Sequence of chain 1.C:
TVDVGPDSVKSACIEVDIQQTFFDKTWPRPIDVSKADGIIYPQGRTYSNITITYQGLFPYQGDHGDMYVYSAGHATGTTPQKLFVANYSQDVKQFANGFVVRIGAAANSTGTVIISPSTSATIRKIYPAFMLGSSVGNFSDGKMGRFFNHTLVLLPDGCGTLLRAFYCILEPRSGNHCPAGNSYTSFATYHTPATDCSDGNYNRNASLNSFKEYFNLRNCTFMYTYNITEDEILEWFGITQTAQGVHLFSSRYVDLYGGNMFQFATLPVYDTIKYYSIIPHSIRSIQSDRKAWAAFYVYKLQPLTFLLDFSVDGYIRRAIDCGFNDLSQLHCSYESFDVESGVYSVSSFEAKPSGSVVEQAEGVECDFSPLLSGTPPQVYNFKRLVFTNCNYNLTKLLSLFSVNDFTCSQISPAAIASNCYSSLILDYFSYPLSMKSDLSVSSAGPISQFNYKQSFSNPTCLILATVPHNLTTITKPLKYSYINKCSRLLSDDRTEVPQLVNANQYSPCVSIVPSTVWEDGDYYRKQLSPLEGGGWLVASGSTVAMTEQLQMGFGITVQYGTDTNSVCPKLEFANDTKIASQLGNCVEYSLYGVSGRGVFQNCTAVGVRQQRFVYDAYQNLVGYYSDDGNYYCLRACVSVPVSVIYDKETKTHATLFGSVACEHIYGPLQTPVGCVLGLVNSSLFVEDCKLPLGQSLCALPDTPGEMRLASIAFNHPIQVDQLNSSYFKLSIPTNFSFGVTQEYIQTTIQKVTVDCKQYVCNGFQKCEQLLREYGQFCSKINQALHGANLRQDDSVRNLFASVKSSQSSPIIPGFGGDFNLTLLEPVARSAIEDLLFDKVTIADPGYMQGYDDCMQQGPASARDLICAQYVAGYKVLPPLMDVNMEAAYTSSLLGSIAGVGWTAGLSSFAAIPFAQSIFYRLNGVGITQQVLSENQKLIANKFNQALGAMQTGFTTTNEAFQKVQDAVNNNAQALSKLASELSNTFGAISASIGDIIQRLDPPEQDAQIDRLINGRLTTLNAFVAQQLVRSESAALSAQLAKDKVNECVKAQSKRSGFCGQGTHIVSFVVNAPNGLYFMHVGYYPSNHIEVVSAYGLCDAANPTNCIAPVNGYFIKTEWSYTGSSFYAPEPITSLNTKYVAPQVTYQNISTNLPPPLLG

Binding-site contacts:
Ligand atom C6 contacts residue GLN51 of chain 1.C at 3.8 Å.
Ligand atom N2 contacts residue ASN118 of chain 1.C at 3.0 Å (h-bond).
Ligand atom O5 contacts residue GLN51 of chain 1.C at 3.6 Å.
Ligand atom C2 contacts residue ASN118 of chain 1.C at 2.5 Å.
Ligand atom O5 contacts residue ASN118 of chain 1.C at 2.4 Å (h-bond).
Ligand atom C7 contacts residue ASN118 of chain 1.C at 3.3 Å.
Ligand atom C5 contacts residue ASN118 of chain 1.C at 3.7 Å.
Ligand atom C6 contacts residue ASP55 of chain 1.C at 3.5 Å.
Ligand atom C1 contacts residue ASN118 of chain 1.C at 1.4 Å.
Ligand atom O7 contacts residue ASN118 of chain 1.C at 3.3 Å (h-bond).
Ligand atom C8 contacts residue ASN118 of chain 1.C at 4.4 Å.
Ligand atom O6 contacts residue ASP55 of chain 1.C at 3.0 Å (salt-bridge).
Ligand atom C8 contacts residue GLN121 of chain 1.C at 3.8 Å.
Ligand atom C4 contacts residue ASN118 of chain 1.C at 4.4 Å.
Ligand atom O6 contacts residue GLN51 of chain 1.C at 3.6 Å.
Ligand atom C3 contacts residue ASN118 of chain 1.C at 3.9 Å.

A protein and the small-molecule ligand that binds it are described below.
Small molecule (SMILES): CC(=O)N[C@H]1[C@H](O[C@H]2[C@H](O)[C@@H](NC(C)=O)CO[C@@H]2CO)O[C@H](CO)[C@@H](O)[C@@H]1O